Binding-site contacts:
Ligand atom C4 contacts residue ASN1052 of chain 1.C at 4.2 Å.
Ligand atom O5 contacts residue GLN873 of chain 1.B at 4.1 Å.
Ligand atom C1 contacts residue ASN1052 of chain 1.C at 1.4 Å.
Ligand atom C3 contacts residue ASN1052 of chain 1.C at 3.8 Å.
Ligand atom C6 contacts residue ALA684 of chain 1.C at 3.9 Å (hydrophobic).
Ligand atom C8 contacts residue GLU1050 of chain 1.C at 3.9 Å.
Ligand atom O6 contacts residue GLN873 of chain 1.B at 4.4 Å.
Ligand atom N2 contacts residue ASN1052 of chain 1.C at 2.9 Å (h-bond).
Ligand atom C7 contacts residue ASN1052 of chain 1.C at 3.4 Å.
Ligand atom C1 contacts residue GLN873 of chain 1.B at 4.0 Å.
Ligand atom O5 contacts residue ASN1052 of chain 1.C at 2.4 Å (h-bond).
Ligand atom C5 contacts residue GLN873 of chain 1.B at 4.5 Å.
Ligand atom C5 contacts residue ASN1052 of chain 1.C at 3.7 Å.
Ligand atom C2 contacts residue ASN1052 of chain 1.C at 2.5 Å.
Ligand atom O7 contacts residue ASN1052 of chain 1.C at 3.5 Å (h-bond).
Ligand atom O6 contacts residue ALA684 of chain 1.C at 4.1 Å.

Sequence of chain 1.C:
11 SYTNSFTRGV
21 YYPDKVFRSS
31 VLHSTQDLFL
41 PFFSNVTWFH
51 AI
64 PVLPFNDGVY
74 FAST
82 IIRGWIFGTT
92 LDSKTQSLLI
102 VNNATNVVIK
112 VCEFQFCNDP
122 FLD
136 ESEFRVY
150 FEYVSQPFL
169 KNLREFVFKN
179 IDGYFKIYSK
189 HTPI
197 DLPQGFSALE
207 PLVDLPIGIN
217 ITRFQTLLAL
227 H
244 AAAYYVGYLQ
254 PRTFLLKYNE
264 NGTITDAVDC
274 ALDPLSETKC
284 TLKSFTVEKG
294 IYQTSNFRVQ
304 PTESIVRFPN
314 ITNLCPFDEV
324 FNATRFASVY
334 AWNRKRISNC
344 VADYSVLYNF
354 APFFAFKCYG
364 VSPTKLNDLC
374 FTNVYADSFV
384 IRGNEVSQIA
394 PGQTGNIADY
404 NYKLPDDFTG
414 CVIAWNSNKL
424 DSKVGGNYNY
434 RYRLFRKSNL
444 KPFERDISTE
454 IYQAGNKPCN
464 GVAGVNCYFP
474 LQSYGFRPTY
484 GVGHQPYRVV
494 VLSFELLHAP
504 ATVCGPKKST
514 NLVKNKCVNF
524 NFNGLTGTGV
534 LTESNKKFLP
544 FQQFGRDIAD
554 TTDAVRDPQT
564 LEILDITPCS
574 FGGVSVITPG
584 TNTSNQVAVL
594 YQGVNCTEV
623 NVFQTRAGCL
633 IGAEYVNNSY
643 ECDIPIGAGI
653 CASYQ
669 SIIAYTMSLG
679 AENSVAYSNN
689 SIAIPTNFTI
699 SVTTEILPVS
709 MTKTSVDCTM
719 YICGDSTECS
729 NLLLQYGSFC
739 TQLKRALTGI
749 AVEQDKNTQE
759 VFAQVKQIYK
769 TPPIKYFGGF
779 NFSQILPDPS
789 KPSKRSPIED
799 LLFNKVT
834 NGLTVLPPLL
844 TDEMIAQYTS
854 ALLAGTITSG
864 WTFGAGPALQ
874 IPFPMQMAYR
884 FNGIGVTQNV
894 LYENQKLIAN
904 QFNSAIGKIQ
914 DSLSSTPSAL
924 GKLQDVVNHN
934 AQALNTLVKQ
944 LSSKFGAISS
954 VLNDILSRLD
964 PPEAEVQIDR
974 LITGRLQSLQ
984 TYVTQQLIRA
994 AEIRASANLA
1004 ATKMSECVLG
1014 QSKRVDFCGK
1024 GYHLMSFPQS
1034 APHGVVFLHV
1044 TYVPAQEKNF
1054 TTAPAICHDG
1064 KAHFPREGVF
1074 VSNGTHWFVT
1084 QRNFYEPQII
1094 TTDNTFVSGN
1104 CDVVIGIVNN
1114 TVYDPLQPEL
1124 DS

A small-molecule ligand and the protein it binds are described below.
Small molecule (SMILES): CC(=O)N[C@@H]1[C@@H](O)[C@H](O)[C@@H](CO)O[C@H]1O

Sequence of chain 1.B:
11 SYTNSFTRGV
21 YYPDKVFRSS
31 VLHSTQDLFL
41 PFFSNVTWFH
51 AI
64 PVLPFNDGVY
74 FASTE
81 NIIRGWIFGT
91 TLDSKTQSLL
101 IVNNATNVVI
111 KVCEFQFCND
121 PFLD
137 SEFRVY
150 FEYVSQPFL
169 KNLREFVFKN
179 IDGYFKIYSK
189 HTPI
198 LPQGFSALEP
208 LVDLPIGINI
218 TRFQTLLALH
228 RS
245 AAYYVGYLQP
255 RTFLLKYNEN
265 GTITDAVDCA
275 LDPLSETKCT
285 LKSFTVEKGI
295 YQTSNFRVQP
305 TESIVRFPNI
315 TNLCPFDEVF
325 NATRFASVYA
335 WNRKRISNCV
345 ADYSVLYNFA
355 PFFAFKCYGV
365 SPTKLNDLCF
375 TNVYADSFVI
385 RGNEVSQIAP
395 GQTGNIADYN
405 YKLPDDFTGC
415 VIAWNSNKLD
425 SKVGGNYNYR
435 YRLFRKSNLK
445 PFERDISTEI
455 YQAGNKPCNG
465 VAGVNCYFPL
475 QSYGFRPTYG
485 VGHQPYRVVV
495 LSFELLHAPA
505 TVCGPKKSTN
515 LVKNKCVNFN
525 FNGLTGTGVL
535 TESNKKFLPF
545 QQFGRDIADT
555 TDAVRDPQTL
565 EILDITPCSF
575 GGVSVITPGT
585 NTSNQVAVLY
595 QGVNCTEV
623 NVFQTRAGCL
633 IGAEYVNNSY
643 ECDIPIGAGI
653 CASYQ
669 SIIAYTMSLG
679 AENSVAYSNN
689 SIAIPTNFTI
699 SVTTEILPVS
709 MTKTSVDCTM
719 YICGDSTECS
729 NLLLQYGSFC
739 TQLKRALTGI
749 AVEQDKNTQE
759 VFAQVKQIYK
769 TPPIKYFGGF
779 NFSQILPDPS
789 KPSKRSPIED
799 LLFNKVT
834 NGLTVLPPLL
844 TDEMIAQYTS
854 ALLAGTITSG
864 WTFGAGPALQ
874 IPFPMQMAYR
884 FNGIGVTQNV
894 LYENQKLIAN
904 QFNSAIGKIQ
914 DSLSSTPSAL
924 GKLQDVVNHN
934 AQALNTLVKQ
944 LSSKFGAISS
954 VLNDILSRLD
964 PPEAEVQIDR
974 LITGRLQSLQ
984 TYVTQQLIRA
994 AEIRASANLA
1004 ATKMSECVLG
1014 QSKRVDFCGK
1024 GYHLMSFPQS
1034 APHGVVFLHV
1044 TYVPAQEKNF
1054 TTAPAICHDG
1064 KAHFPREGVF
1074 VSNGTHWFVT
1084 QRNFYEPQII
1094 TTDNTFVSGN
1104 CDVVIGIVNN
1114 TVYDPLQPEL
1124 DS